Sequence of chain 1.B:
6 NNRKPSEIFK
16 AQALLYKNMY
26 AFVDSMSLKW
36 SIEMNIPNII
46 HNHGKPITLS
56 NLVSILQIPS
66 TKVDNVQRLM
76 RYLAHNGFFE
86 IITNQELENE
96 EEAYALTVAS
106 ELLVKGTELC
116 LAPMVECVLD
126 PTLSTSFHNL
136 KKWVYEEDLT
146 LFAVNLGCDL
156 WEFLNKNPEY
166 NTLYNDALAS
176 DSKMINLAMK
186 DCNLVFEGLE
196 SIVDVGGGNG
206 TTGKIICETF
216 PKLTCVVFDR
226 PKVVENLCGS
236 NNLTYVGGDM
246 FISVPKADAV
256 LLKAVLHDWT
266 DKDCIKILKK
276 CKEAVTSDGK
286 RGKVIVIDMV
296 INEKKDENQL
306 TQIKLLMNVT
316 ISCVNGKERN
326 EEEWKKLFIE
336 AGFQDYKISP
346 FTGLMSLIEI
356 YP

The protein below binds the small molecule below.
Small molecule (SMILES): COc1ccc(-c2coc3cc(O)cc(O)c3c2=O)cc1

Sequence of chain 1.A:
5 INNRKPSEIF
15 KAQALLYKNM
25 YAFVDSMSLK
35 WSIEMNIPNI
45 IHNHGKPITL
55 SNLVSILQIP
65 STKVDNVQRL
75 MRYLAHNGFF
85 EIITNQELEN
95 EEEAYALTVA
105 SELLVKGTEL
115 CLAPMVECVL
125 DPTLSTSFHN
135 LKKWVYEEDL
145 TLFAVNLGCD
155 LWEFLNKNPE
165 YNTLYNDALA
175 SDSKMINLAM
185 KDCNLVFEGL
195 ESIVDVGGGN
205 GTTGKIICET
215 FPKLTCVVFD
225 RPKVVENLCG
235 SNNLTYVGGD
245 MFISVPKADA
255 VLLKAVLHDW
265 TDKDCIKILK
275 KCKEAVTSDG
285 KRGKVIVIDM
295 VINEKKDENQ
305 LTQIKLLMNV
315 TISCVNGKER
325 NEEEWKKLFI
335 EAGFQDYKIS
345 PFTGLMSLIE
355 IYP

Binding-site contacts:
Ligand atom C6 contacts residue VAL123 of chain 1.A at 3.5 Å (hydrophobic).
Ligand atom CM contacts residue HIS262 of chain 1.A at 3.5 Å.
Ligand atom C7 contacts residue PHE147 of chain 1.A at 4.2 Å (hydrophobic).
Ligand atom O3 contacts residue CYS122 of chain 1.A at 4.0 Å.
Ligand atom C8 contacts residue TYR25 of chain 1.B at 4.3 Å (hydrophobic).
Ligand atom C2 contacts residue TYR25 of chain 1.B at 3.9 Å (hydrophobic).
Ligand atom C4A contacts residue TYR25 of chain 1.B at 4.2 Å (hydrophobic).
Ligand atom O4 contacts residue PHE132 of chain 1.A at 3.9 Å.
Ligand atom CM contacts residue ILE316 of chain 1.A at 3.7 Å (hydrophobic).
Ligand atom C8 contacts residue PHE147 of chain 1.A at 3.8 Å (hydrophobic).
Ligand atom C8A contacts residue PHE147 of chain 1.A at 3.9 Å (hydrophobic).
Ligand atom C3' contacts residue VAL319 of chain 1.A at 3.8 Å (hydrophobic).
Ligand atom C5 contacts residue LEU128 of chain 1.A at 4.1 Å (hydrophobic).
Ligand atom C6 contacts residue LEU128 of chain 1.A at 3.7 Å (hydrophobic).
Ligand atom O4 contacts residue LEU128 of chain 1.A at 3.5 Å.
Ligand atom O5 contacts residue HIS262 of chain 1.A at 4.0 Å.
Ligand atom C5 contacts residue VAL123 of chain 1.A at 4.2 Å (hydrophobic).
Ligand atom CM contacts residue ASP263 of chain 1.A at 3.2 Å.
Ligand atom O1 contacts residue TYR25 of chain 1.B at 3.9 Å.
Ligand atom C6 contacts residue CYS122 of chain 1.A at 3.8 Å (hydrophobic).
Ligand atom C7 contacts residue VAL123 of chain 1.A at 3.4 Å (hydrophobic).
Ligand atom O3 contacts residue LEU128 of chain 1.A at 3.8 Å.
Ligand atom C7 contacts residue LEU128 of chain 1.A at 4.0 Å (hydrophobic).
Ligand atom O1 contacts residue PHE147 of chain 1.A at 4.2 Å.
Ligand atom C8A contacts residue TYR25 of chain 1.B at 4.0 Å (hydrophobic).
Ligand atom O1 contacts residue PHE132 of chain 1.A at 4.3 Å.
Ligand atom O1 contacts residue THR315 of chain 1.A at 4.2 Å.
Ligand atom O3 contacts residue TYR165 of chain 1.A at 2.8 Å (h-bond).
Ligand atom C4 contacts residue TYR25 of chain 1.B at 4.3 Å (hydrophobic).
Ligand atom O4 contacts residue SER129 of chain 1.A at 3.3 Å (h-bond).
Ligand atom O4 contacts residue VAL123 of chain 1.A at 2.8 Å (h-bond).
Ligand atom C3 contacts residue TYR25 of chain 1.B at 4.2 Å (hydrophobic).
Ligand atom C7 contacts residue PHE132 of chain 1.A at 4.2 Å (hydrophobic).
Ligand atom C2' contacts residue VAL319 of chain 1.A at 3.8 Å (hydrophobic).
Ligand atom C5 contacts residue TYR165 of chain 1.A at 4.1 Å (hydrophobic).
Ligand atom C2 contacts residue THR315 of chain 1.A at 4.0 Å.
Ligand atom O2 contacts residue LEU155 of chain 1.A at 4.0 Å.
Ligand atom O4 contacts residue PHE27 of chain 1.B at 4.1 Å.
Ligand atom C4A contacts residue PHE147 of chain 1.A at 4.3 Å (hydrophobic).
Ligand atom C8 contacts residue PHE132 of chain 1.A at 3.6 Å (hydrophobic).